Sequence of chain 1.A:
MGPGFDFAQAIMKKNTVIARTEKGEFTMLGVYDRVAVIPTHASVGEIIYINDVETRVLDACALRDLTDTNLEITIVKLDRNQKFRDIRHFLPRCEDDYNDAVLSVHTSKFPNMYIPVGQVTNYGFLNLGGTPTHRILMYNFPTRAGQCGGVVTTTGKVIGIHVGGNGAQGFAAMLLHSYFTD

A small-molecule ligand and the protein it binds are described below.
Small molecule (SMILES): C[C@@H]1CCO[C@@H]1C(=O)Nc1cnns1

Binding-site contacts:
Ligand atom S contacts residue ARG144 of chain 1.A at 3.7 Å.
Ligand atom N1 contacts residue GLY165 of chain 1.A at 3.6 Å.
Ligand atom S contacts residue ALA145 of chain 1.A at 3.7 Å.
Ligand atom N2 contacts residue GLY164 of chain 1.A at 3.7 Å.
Ligand atom N2 contacts residue THR143 of chain 1.A at 3.5 Å (h-bond).
Ligand atom S contacts residue HIS162 of chain 1.A at 4.3 Å.
Ligand atom N contacts residue ALA145 of chain 1.A at 4.3 Å.
Ligand atom O1 contacts residue GLY167 of chain 1.A at 4.4 Å.
Ligand atom N contacts residue GLY165 of chain 1.A at 4.3 Å.
Ligand atom C7 contacts residue THR143 of chain 1.A at 3.2 Å.
Ligand atom C7 contacts residue ARG144 of chain 1.A at 4.0 Å.
Ligand atom C7 contacts residue GLY165 of chain 1.A at 3.6 Å.
Ligand atom N2 contacts residue HIS162 of chain 1.A at 3.2 Å (h-bond).
Ligand atom S contacts residue GLY164 of chain 1.A at 4.1 Å.
Ligand atom C6 contacts residue GLY165 of chain 1.A at 3.9 Å.
Ligand atom C7 contacts residue ALA145 of chain 1.A at 4.2 Å (hydrophobic).
Ligand atom N2 contacts residue ALA145 of chain 1.A at 4.0 Å.
Ligand atom N1 contacts residue HIS162 of chain 1.A at 4.0 Å.
Ligand atom N1 contacts residue ALA145 of chain 1.A at 4.3 Å.
Ligand atom N2 contacts residue ARG144 of chain 1.A at 3.3 Å (salt-bridge).
Ligand atom C contacts residue ALA145 of chain 1.A at 3.9 Å (hydrophobic).
Ligand atom N1 contacts residue THR143 of chain 1.A at 2.8 Å (h-bond).
Ligand atom N2 contacts residue GLY165 of chain 1.A at 3.7 Å.
Ligand atom O1 contacts residue GLY165 of chain 1.A at 3.4 Å (h-bond).
Ligand atom C6 contacts residue ALA145 of chain 1.A at 3.9 Å (hydrophobic).
Ligand atom S contacts residue CYS148 of chain 1.A at 4.2 Å.
Ligand atom N1 contacts residue GLY164 of chain 1.A at 4.0 Å.
Ligand atom S contacts residue GLY165 of chain 1.A at 4.0 Å.
Ligand atom O1 contacts residue ASN166 of chain 1.A at 4.4 Å.
Ligand atom N1 contacts residue ARG144 of chain 1.A at 3.3 Å (salt-bridge).
Ligand atom C6 contacts residue THR143 of chain 1.A at 4.4 Å.
Ligand atom C7 contacts residue GLY164 of chain 1.A at 4.4 Å.
Ligand atom C6 contacts residue ARG144 of chain 1.A at 4.1 Å.
Ligand atom C5 contacts residue GLY165 of chain 1.A at 4.0 Å.